Binding-site contacts:
Ligand atom C14 contacts residue PGV1 of chain 1.FC at 4.2 Å.
Ligand atom C15 contacts residue PGV1 of chain 1.FC at 3.8 Å.
Ligand atom C21 contacts residue TRP288 of chain 1.N at 3.9 Å (hydrophobic).
Ligand atom C18 contacts residue TRP288 of chain 1.N at 4.1 Å (hydrophobic).
Ligand atom C11 contacts residue THR301 of chain 1.N at 3.9 Å.
Ligand atom O25 contacts residue HIS233 of chain 1.N at 4.0 Å.
Ligand atom C23 contacts residue TRP97 of chain 1.P at 3.7 Å (hydrophobic).
Ligand atom C20 contacts residue TRP288 of chain 1.N at 4.2 Å (hydrophobic).
Ligand atom O25 contacts residue TRP97 of chain 1.P at 2.8 Å (h-bond).
Ligand atom C24 contacts residue HIS233 of chain 1.N at 3.7 Å.
Ligand atom C24 contacts residue TRP97 of chain 1.P at 3.6 Å (hydrophobic).
Ligand atom C17 contacts residue PGV1 of chain 1.FC at 4.2 Å.
Ligand atom O25 contacts residue HIS101 of chain 1.P at 2.5 Å (h-bond).
Ligand atom O12 contacts residue THR301 of chain 1.N at 2.7 Å (h-bond).
Ligand atom C7 contacts residue PGV1 of chain 1.FC at 4.4 Å.
Ligand atom C2 contacts residue THR301 of chain 1.N at 3.9 Å.
Ligand atom C22 contacts residue PGV1 of chain 1.FC at 4.5 Å.
Ligand atom C1 contacts residue ASP300 of chain 1.N at 4.4 Å.
Ligand atom C1 contacts residue THR301 of chain 1.N at 4.5 Å.
Ligand atom C2 contacts residue TYR304 of chain 1.N at 4.1 Å (hydrophobic).
Ligand atom O7 contacts residue PGV1 of chain 1.FC at 3.6 Å.
Ligand atom O25 contacts residue PGV1 of chain 1.FC at 3.3 Å (h-bond).
Ligand atom C2 contacts residue ASP300 of chain 1.N at 3.7 Å.
Ligand atom C9 contacts residue THR301 of chain 1.N at 4.5 Å.
Ligand atom O26 contacts residue HIS233 of chain 1.N at 3.6 Å.
Ligand atom O26 contacts residue PGV1 of chain 1.FC at 4.1 Å.
Ligand atom C24 contacts residue PGV1 of chain 1.FC at 3.7 Å.
Ligand atom C21 contacts residue HIS233 of chain 1.N at 3.7 Å.
Ligand atom O26 contacts residue HIS101 of chain 1.P at 3.1 Å (h-bond).
Ligand atom C12 contacts residue THR301 of chain 1.N at 3.7 Å.
Ligand atom C11 contacts residue PHE305 of chain 1.N at 4.1 Å (hydrophobic).
Ligand atom C24 contacts residue HIS101 of chain 1.P at 3.3 Å.
Ligand atom C16 contacts residue PGV1 of chain 1.FC at 3.8 Å.
Ligand atom O3 contacts residue ASP300 of chain 1.N at 3.6 Å.
Ligand atom C21 contacts residue PHE305 of chain 1.N at 4.4 Å (hydrophobic).
Ligand atom C19 contacts residue TYR304 of chain 1.N at 4.0 Å (hydrophobic).
Ligand atom C11 contacts residue TYR304 of chain 1.N at 4.3 Å (hydrophobic).
Ligand atom C12 contacts residue PHE305 of chain 1.N at 4.0 Å (hydrophobic).
Ligand atom C1 contacts residue TYR304 of chain 1.N at 3.4 Å (hydrophobic).
Ligand atom C23 contacts residue HIS233 of chain 1.N at 3.5 Å.

Sequence of chain 1.N:
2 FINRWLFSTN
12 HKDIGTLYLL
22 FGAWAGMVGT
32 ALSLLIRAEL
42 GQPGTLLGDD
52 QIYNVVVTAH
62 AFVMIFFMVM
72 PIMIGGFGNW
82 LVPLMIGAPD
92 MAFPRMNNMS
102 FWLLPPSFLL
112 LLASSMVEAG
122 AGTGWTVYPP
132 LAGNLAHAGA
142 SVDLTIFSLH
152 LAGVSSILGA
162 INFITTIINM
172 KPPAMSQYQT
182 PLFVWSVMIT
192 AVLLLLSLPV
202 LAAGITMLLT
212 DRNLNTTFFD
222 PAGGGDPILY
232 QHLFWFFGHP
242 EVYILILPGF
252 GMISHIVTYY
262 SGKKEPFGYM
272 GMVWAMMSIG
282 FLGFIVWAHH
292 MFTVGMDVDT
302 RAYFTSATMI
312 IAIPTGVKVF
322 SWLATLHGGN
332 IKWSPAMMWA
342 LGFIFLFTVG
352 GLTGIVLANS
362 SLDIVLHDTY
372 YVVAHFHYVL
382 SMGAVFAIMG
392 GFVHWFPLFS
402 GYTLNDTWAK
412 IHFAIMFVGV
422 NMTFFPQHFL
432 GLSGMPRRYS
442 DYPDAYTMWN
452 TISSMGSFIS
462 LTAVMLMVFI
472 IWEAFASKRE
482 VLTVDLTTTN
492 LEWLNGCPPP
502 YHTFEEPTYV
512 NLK

Sequence of chain 1.P:
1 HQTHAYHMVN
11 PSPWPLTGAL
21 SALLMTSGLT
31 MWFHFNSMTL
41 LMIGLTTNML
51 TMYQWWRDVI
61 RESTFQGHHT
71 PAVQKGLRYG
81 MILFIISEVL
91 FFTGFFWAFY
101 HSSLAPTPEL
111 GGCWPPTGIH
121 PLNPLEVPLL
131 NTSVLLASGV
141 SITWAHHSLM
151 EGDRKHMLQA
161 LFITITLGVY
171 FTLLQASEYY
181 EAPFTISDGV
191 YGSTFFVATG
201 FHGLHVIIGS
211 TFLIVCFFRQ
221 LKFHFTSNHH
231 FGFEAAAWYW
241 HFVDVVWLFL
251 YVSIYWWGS

The protein below binds the small molecule below.
Small molecule (SMILES): C[C@H](CCC(=O)O)[C@H]1CC[C@H]2[C@@H]3[C@H](O)C[C@@H]4C[C@H](O)CC[C@]4(C)[C@H]3C[C@H](O)[C@]12C